The protein below binds the small molecule below.
Small molecule (SMILES): Nc1nc2c(ncn2[C@H]2C[C@H](O)[C@@H](COP(=O)(O)O)O2)c(=O)[nH]1

Sequence of chain 1.A:
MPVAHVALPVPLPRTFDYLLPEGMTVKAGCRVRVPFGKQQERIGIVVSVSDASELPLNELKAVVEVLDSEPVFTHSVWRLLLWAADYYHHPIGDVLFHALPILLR

Binding-site contacts:
Ligand atom N2 contacts residue ASP17 of chain 1.A at 2.7 Å (salt-bridge).
Ligand atom N3 contacts residue ASP17 of chain 1.A at 2.7 Å (salt-bridge).
Ligand atom N1 contacts residue THR15 of chain 1.A at 3.2 Å (h-bond).
Ligand atom C4 contacts residue ASP17 of chain 1.A at 3.7 Å.
Ligand atom C6 contacts residue THR15 of chain 1.A at 4.3 Å.
Ligand atom C2' contacts residue ASP17 of chain 1.A at 3.3 Å.
Ligand atom O3' contacts residue TYR18 of chain 1.A at 4.0 Å.
Ligand atom O4' contacts residue PHE16 of chain 1.A at 3.8 Å.
Ligand atom C5' contacts residue TYR18 of chain 1.A at 4.3 Å (hydrophobic).
Ligand atom O3' contacts residue ASP17 of chain 1.A at 2.3 Å (salt-bridge).
Ligand atom O4' contacts residue TYR18 of chain 1.A at 4.4 Å.
Ligand atom O3' contacts residue LYS61 of chain 1.A at 3.0 Å (salt-bridge).
Ligand atom C1' contacts residue PHE16 of chain 1.A at 4.5 Å (hydrophobic).
Ligand atom C2' contacts residue LEU60 of chain 1.A at 4.3 Å (hydrophobic).
Ligand atom O3' contacts residue LEU60 of chain 1.A at 3.9 Å.
Ligand atom C3' contacts residue ASP17 of chain 1.A at 3.3 Å.
Ligand atom N9 contacts residue ASP17 of chain 1.A at 4.1 Å.
Ligand atom C2 contacts residue ASP17 of chain 1.A at 2.9 Å.
Ligand atom N3 contacts residue THR15 of chain 1.A at 3.6 Å.
Ligand atom C2 contacts residue PHE16 of chain 1.A at 3.7 Å (hydrophobic).
Ligand atom C4 contacts residue PHE16 of chain 1.A at 4.2 Å (hydrophobic).
Ligand atom C4' contacts residue ASP17 of chain 1.A at 3.7 Å.
Ligand atom C2 contacts residue THR15 of chain 1.A at 2.9 Å.
Ligand atom C4 contacts residue THR15 of chain 1.A at 4.4 Å.
Ligand atom C1' contacts residue ASP17 of chain 1.A at 3.1 Å.
Ligand atom C3' contacts residue LYS61 of chain 1.A at 3.8 Å.
Ligand atom N2 contacts residue PHE16 of chain 1.A at 3.7 Å.
Ligand atom N9 contacts residue PHE16 of chain 1.A at 4.5 Å.
Ligand atom N3 contacts residue PHE16 of chain 1.A at 3.4 Å.
Ligand atom C4' contacts residue TYR18 of chain 1.A at 4.1 Å (hydrophobic).
Ligand atom N1 contacts residue ASP17 of chain 1.A at 3.9 Å.
Ligand atom O4' contacts residue ASP17 of chain 1.A at 3.5 Å (salt-bridge).
Ligand atom N2 contacts residue THR15 of chain 1.A at 2.5 Å (h-bond).